A protein and the small-molecule ligand that binds it are described below.
Small molecule (SMILES): CC(=O)N[C@H]1[C@H]([C@H](O)[C@H](O)CO)O[C@@](O[C@H]2[C@@H](O)[C@@H](CO)O[C@@H](O[C@H]3[C@H](O)[C@@H](O)[C@@H](O)O[C@@H]3CO)[C@@H]2O)(C(=O)O)C[C@@H]1O

Sequence of chain 30.A:
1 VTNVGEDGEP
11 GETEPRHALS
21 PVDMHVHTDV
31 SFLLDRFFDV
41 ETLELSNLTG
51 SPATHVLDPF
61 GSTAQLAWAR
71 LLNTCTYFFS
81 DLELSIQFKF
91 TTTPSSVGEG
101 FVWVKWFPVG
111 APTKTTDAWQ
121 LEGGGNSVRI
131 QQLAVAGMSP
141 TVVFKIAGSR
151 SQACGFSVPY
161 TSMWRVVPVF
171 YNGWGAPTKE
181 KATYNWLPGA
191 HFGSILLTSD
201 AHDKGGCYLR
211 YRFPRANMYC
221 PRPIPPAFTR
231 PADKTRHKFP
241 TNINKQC

Sequence of chain 29.A:
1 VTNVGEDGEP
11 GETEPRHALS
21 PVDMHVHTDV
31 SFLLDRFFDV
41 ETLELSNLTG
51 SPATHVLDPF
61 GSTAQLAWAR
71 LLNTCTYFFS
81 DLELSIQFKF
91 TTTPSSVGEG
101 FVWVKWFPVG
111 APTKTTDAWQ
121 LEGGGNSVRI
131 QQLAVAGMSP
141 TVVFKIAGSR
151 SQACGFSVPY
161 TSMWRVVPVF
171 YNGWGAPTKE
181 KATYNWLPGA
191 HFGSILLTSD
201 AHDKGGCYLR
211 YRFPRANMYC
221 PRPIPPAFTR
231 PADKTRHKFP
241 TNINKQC

Binding-site contacts:
Ligand atom C11 contacts residue TRP119 of chain 29.A at 4.4 Å (hydrophobic).
Ligand atom O9 contacts residue THR42 of chain 30.A at 4.0 Å.
Ligand atom C10 contacts residue GLN65 of chain 30.A at 4.5 Å.
Ligand atom C7 contacts residue ALA118 of chain 29.A at 3.6 Å (hydrophobic).
Ligand atom C8 contacts residue ALA118 of chain 29.A at 4.3 Å (hydrophobic).
Ligand atom O1A contacts residue ARG129 of chain 29.A at 3.3 Å (salt-bridge).
Ligand atom C4 contacts residue ALA118 of chain 29.A at 4.0 Å (hydrophobic).
Ligand atom O10 contacts residue GLN65 of chain 30.A at 4.0 Å.
Ligand atom O1A contacts residue ALA118 of chain 29.A at 4.5 Å.
Ligand atom O1B contacts residue ARG129 of chain 29.A at 3.9 Å.
Ligand atom C5 contacts residue ALA118 of chain 29.A at 3.6 Å (hydrophobic).
Ligand atom O10 contacts residue ALA64 of chain 30.A at 3.8 Å.
Ligand atom C9 contacts residue TRP119 of chain 29.A at 4.3 Å (hydrophobic).
Ligand atom O8 contacts residue GLN120 of chain 29.A at 2.8 Å (h-bond).
Ligand atom C10 contacts residue ALA64 of chain 30.A at 4.5 Å (hydrophobic).
Ligand atom N5 contacts residue ALA118 of chain 29.A at 2.8 Å (h-bond).
Ligand atom C11 contacts residue ALA118 of chain 29.A at 3.9 Å (hydrophobic).
Ligand atom C11 contacts residue GLN65 of chain 30.A at 3.7 Å.
Ligand atom C6 contacts residue ALA118 of chain 29.A at 3.4 Å (hydrophobic).
Ligand atom O8 contacts residue ALA118 of chain 29.A at 3.8 Å.
Ligand atom O8 contacts residue TRP119 of chain 29.A at 3.8 Å.
Ligand atom C11 contacts residue GLN132 of chain 29.A at 4.3 Å.
Ligand atom O9 contacts residue GLN120 of chain 29.A at 3.5 Å (h-bond).
Ligand atom C10 contacts residue ALA118 of chain 29.A at 3.8 Å (hydrophobic).
Ligand atom C1 contacts residue ARG129 of chain 29.A at 4.0 Å.
Ligand atom C8 contacts residue GLN120 of chain 29.A at 4.1 Å.